Sequence of chain 1.D:
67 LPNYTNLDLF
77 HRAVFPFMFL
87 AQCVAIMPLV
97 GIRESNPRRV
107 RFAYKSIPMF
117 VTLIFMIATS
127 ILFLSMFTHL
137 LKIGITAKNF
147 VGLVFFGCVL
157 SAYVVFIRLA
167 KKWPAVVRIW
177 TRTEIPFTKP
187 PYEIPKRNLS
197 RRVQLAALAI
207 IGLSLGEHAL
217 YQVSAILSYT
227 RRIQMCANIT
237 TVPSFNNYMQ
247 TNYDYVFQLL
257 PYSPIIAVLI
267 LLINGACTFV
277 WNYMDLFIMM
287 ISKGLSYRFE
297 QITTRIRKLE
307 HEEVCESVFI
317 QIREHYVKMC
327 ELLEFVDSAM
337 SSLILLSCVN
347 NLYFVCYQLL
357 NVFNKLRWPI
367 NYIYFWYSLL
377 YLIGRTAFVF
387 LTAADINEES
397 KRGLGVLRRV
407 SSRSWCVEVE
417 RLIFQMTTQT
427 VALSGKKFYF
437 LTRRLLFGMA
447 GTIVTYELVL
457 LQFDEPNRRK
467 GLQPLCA

Binding-site contacts:
Ligand atom C2 contacts residue THR274 of chain 1.D at 3.3 Å.
Ligand atom C2 contacts residue HIS214 of chain 1.D at 3.9 Å.
Ligand atom O4 contacts residue GLU213 of chain 1.D at 2.8 Å (salt-bridge).
Ligand atom O6 contacts residue GLY148 of chain 1.D at 3.3 Å.
Ligand atom O2 contacts residue ASN270 of chain 1.D at 2.6 Å (h-bond).
Ligand atom C5 contacts residue TYR370 of chain 1.D at 4.0 Å (hydrophobic).
Ligand atom O3 contacts residue TYR217 of chain 1.D at 3.9 Å.
Ligand atom O2 contacts residue TYR249 of chain 1.D at 3.8 Å.
Ligand atom O4 contacts residue TYR370 of chain 1.D at 2.5 Å (h-bond).
Ligand atom O2 contacts residue THR274 of chain 1.D at 2.9 Å (h-bond).
Ligand atom C3 contacts residue GLU213 of chain 1.D at 3.5 Å.
Ligand atom O1 contacts residue PHE152 of chain 1.D at 3.5 Å.
Ligand atom O2 contacts residue HIS214 of chain 1.D at 3.0 Å (h-bond).
Ligand atom O1 contacts residue MET132 of chain 1.D at 2.9 Å.
Ligand atom O2 contacts residue TYR251 of chain 1.D at 3.0 Å (h-bond).
Ligand atom O6 contacts residue PHE350 of chain 1.D at 3.6 Å.
Ligand atom O3 contacts residue ASN270 of chain 1.D at 2.6 Å (h-bond).
Ligand atom C2 contacts residue TYR217 of chain 1.D at 3.8 Å (hydrophobic).
Ligand atom C4 contacts residue TRP277 of chain 1.D at 3.9 Å (hydrophobic).
Ligand atom O3 contacts residue TYR217 of chain 1.D at 3.9 Å.
Ligand atom C1 contacts residue PHE151 of chain 1.D at 3.7 Å (hydrophobic).
Ligand atom C2 contacts residue ASN270 of chain 1.D at 3.0 Å.
Ligand atom C6 contacts residue TRP277 of chain 1.D at 3.6 Å (hydrophobic).
Ligand atom C3 contacts residue ASN270 of chain 1.D at 3.4 Å.
Ligand atom C6 contacts residue PHE151 of chain 1.D at 3.8 Å (hydrophobic).
Ligand atom O1 contacts residue TYR251 of chain 1.D at 3.3 Å (h-bond).
Ligand atom C6 contacts residue PHE350 of chain 1.D at 4.0 Å (hydrophobic).
Ligand atom O5 contacts residue PHE151 of chain 1.D at 3.6 Å.
Ligand atom O6 contacts residue PHE151 of chain 1.D at 4.0 Å.
Ligand atom O3 contacts residue HIS214 of chain 1.D at 3.3 Å (h-bond).
Ligand atom C4 contacts residue TYR370 of chain 1.D at 3.7 Å (hydrophobic).
Ligand atom C1 contacts residue TYR251 of chain 1.D at 4.1 Å (hydrophobic).
Ligand atom O5 contacts residue TRP277 of chain 1.D at 4.0 Å.
Ligand atom C2 contacts residue TYR251 of chain 1.D at 3.7 Å (hydrophobic).
Ligand atom O2 contacts residue TYR217 of chain 1.D at 3.4 Å (h-bond).
Ligand atom O5 contacts residue GLY148 of chain 1.D at 3.9 Å.
Ligand atom O3 contacts residue GLU213 of chain 1.D at 2.4 Å (salt-bridge).
Ligand atom O6 contacts residue VAL147 of chain 1.D at 3.9 Å.
Ligand atom C3 contacts residue TYR217 of chain 1.D at 3.3 Å (hydrophobic).
Ligand atom C4 contacts residue GLU213 of chain 1.D at 3.4 Å.

This small molecule binds to this protein.
Small molecule (SMILES): OC[C@H]1O[C@H](O[C@H]2[C@H](O)[C@@H](O)[C@H](O)O[C@@H]2CO)[C@H](O)[C@@H](O)[C@@H]1O